A small-molecule ligand and the protein it binds are described below.
Small molecule (SMILES): CC(=O)N[C@@H]1[C@@H](O)[C@H](O)[C@@H](CO)O[C@H]1O

Sequence of chain 1.A:
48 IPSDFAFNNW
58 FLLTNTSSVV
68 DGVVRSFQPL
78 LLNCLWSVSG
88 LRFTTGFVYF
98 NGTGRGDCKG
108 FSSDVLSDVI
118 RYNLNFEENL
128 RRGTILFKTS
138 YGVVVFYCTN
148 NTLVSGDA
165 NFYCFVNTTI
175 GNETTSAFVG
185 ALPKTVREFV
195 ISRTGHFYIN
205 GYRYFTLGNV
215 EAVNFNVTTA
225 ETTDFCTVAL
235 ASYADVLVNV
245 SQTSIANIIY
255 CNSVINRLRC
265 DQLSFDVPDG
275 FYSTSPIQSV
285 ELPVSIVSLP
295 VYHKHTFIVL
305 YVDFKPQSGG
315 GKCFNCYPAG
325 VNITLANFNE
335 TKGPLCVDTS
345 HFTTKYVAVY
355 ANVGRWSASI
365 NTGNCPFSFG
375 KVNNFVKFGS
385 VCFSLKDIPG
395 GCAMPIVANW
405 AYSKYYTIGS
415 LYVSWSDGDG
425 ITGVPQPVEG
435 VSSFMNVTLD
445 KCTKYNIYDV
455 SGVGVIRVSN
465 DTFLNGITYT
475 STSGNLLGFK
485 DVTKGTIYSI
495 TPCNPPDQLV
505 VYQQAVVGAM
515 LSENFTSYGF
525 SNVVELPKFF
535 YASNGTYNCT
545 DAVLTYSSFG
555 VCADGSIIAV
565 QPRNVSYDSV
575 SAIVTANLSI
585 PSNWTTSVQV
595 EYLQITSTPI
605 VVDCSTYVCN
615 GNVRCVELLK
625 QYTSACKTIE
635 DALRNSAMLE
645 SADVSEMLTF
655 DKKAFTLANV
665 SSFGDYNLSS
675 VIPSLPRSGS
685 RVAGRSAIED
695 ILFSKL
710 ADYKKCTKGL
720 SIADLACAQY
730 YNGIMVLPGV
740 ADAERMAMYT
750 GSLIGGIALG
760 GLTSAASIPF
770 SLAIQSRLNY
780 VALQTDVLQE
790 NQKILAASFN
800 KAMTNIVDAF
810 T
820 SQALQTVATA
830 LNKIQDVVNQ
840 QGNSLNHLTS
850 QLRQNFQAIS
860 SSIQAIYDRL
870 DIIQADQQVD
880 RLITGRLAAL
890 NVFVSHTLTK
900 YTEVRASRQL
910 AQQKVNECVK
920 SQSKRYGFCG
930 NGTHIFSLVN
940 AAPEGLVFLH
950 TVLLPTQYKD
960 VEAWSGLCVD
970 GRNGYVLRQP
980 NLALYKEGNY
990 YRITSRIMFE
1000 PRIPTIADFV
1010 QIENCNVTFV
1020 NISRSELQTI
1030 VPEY

Sequence of chain 1.C:
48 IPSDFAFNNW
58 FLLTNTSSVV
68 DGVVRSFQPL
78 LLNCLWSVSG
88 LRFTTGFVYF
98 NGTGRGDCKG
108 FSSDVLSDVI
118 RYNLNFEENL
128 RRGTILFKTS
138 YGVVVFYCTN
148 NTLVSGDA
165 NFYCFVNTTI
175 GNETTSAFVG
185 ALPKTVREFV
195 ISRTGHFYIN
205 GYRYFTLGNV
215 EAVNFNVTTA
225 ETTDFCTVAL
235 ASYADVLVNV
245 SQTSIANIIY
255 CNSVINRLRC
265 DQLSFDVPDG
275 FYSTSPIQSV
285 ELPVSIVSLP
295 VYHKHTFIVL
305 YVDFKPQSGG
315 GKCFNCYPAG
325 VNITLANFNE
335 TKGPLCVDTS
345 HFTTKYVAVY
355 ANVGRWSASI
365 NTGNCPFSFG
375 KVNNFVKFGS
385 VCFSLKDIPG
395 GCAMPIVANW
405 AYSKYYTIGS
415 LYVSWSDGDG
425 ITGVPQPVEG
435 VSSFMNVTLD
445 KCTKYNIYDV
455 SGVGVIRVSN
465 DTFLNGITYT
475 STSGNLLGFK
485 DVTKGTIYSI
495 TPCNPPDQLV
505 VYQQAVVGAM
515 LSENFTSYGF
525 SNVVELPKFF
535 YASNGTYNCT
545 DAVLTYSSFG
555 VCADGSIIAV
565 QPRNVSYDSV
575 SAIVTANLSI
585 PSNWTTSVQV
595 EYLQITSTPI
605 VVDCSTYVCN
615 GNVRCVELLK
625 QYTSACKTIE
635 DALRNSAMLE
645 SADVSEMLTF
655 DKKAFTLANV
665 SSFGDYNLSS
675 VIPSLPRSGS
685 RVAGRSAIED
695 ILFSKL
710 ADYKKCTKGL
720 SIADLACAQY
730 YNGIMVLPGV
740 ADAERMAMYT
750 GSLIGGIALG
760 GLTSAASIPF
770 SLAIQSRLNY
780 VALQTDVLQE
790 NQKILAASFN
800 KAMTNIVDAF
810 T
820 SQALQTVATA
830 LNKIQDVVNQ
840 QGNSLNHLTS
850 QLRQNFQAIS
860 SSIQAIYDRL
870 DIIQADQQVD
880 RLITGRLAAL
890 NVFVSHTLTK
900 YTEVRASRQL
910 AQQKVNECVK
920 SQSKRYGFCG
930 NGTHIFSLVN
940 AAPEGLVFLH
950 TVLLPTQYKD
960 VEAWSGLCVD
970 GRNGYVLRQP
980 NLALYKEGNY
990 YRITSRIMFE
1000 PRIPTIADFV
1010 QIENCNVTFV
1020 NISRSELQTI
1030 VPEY

Binding-site contacts:
Ligand atom C1 contacts residue GLN565 of chain 1.A at 4.0 Å.
Ligand atom C4 contacts residue ASN568 of chain 1.A at 4.1 Å.
Ligand atom C6 contacts residue LYS656 of chain 1.C at 4.5 Å.
Ligand atom O6 contacts residue GLN565 of chain 1.A at 4.0 Å.
Ligand atom C5 contacts residue GLN565 of chain 1.A at 3.2 Å.
Ligand atom C1 contacts residue ASN568 of chain 1.A at 1.4 Å.
Ligand atom C6 contacts residue GLN565 of chain 1.A at 3.8 Å.
Ligand atom C3 contacts residue ASN568 of chain 1.A at 3.7 Å.
Ligand atom C2 contacts residue ASN568 of chain 1.A at 2.3 Å.
Ligand atom C7 contacts residue ASN568 of chain 1.A at 3.2 Å.
Ligand atom O7 contacts residue BMA3 of chain 1.G at 4.0 Å.
Ligand atom O5 contacts residue GLN565 of chain 1.A at 3.8 Å.
Ligand atom O5 contacts residue ASN568 of chain 1.A at 2.3 Å (h-bond).
Ligand atom C3 contacts residue GLN565 of chain 1.A at 4.5 Å.
Ligand atom O4 contacts residue GLN565 of chain 1.A at 4.0 Å.
Ligand atom O7 contacts residue ASN568 of chain 1.A at 2.8 Å (h-bond).
Ligand atom N2 contacts residue ASN568 of chain 1.A at 3.0 Å (h-bond).
Ligand atom O6 contacts residue LYS656 of chain 1.C at 3.7 Å.
Ligand atom C5 contacts residue ASN568 of chain 1.A at 3.6 Å.
Ligand atom C4 contacts residue GLN565 of chain 1.A at 4.2 Å.
Ligand atom C6 contacts residue ASN568 of chain 1.A at 4.1 Å.